Binding-site contacts:
Ligand atom C6 contacts residue GLU81 of chain 6.A at 3.7 Å.
Ligand atom C1 contacts residue HIS61 of chain 6.A at 3.8 Å.
Ligand atom C17 contacts residue THR58 of chain 6.A at 3.8 Å.
Ligand atom C19 contacts residue THR58 of chain 6.A at 3.8 Å.
Ligand atom O1 contacts residue LYS135 of chain 6.A at 3.2 Å (salt-bridge).
Ligand atom F1 contacts residue GLU46 of chain 6.A at 3.7 Å.
Ligand atom O1 contacts residue HIS61 of chain 6.A at 3.2 Å (h-bond).
Ligand atom C1 contacts residue GLU120 of chain 6.A at 3.3 Å.
Ligand atom O2 contacts residue ASP109 of chain 6.A at 3.1 Å (salt-bridge).
Ligand atom O1 contacts residue MN1 of chain 6.D at 2.0 Å.
Ligand atom O2 contacts residue GLU120 of chain 6.A at 3.0 Å (salt-bridge).
Ligand atom O2 contacts residue MN1 of chain 6.D at 2.4 Å.
Ligand atom F2 contacts residue GLU46 of chain 6.A at 3.2 Å.
Ligand atom C23 contacts residue TYR44 of chain 6.A at 3.8 Å (hydrophobic).
Ligand atom O2 contacts residue GLU81 of chain 6.A at 3.7 Å.
Ligand atom C1 contacts residue LYS135 of chain 6.A at 3.5 Å.
Ligand atom C22 contacts residue ALA40 of chain 6.A at 3.7 Å (hydrophobic).
Ligand atom O2 contacts residue MN1 of chain 6.E at 2.1 Å.
Ligand atom C4 contacts residue MN1 of chain 6.E at 3.6 Å.
Ligand atom O1 contacts residue ILE121 of chain 6.A at 3.0 Å (h-bond).
Ligand atom C22 contacts residue TYR44 of chain 6.A at 3.5 Å (hydrophobic).
Ligand atom S3 contacts residue LYS54 of chain 6.A at 3.7 Å.
Ligand atom O3 contacts residue MN1 of chain 6.E at 1.9 Å.
Ligand atom C9 contacts residue TYR44 of chain 6.A at 3.4 Å (hydrophobic).
Ligand atom O1 contacts residue GLU120 of chain 6.A at 2.6 Å (salt-bridge).
Ligand atom C6 contacts residue MN1 of chain 6.E at 3.0 Å.
Ligand atom C10 contacts residue TYR44 of chain 6.A at 3.6 Å (hydrophobic).
Ligand atom C18 contacts residue THR58 of chain 6.A at 3.7 Å.
Ligand atom C2 contacts residue LYS135 of chain 6.A at 3.8 Å.
Ligand atom C5 contacts residue MN1 of chain 6.D at 3.0 Å.
Ligand atom F2 contacts residue MET41 of chain 6.A at 3.3 Å.
Ligand atom C1 contacts residue MN1 of chain 6.D at 2.8 Å.
Ligand atom F2 contacts residue TYR44 of chain 6.A at 3.2 Å.
Ligand atom C5 contacts residue GLU120 of chain 6.A at 3.5 Å.
Ligand atom C19 contacts residue HIS61 of chain 6.A at 3.5 Å.
Ligand atom C5 contacts residue MN1 of chain 6.E at 3.2 Å.
Ligand atom C2 contacts residue TYR131 of chain 6.A at 3.7 Å (hydrophobic).
Ligand atom F1 contacts residue LYS54 of chain 6.A at 3.4 Å.
Ligand atom O2 contacts residue HIS61 of chain 6.A at 3.4 Å.
Ligand atom O3 contacts residue GLU81 of chain 6.A at 2.9 Å (salt-bridge).

Sequence of chain 6.A:
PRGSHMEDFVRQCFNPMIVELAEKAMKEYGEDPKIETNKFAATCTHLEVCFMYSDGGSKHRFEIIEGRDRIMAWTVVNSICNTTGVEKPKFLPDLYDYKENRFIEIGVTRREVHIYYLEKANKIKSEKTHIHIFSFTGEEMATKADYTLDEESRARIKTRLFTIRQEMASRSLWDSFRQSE

This small molecule binds to this protein.
Small molecule (SMILES): O=C1c2c(O)c(=O)ccn2N([C@@H]2c3ccccc3SCc3c2ccc(F)c3F)[C@@H]2COCCN12